The protein below binds the small molecule below.
Small molecule (SMILES): Nc1ncnc2[nH]cnc12

Sequence of chain 4.D:
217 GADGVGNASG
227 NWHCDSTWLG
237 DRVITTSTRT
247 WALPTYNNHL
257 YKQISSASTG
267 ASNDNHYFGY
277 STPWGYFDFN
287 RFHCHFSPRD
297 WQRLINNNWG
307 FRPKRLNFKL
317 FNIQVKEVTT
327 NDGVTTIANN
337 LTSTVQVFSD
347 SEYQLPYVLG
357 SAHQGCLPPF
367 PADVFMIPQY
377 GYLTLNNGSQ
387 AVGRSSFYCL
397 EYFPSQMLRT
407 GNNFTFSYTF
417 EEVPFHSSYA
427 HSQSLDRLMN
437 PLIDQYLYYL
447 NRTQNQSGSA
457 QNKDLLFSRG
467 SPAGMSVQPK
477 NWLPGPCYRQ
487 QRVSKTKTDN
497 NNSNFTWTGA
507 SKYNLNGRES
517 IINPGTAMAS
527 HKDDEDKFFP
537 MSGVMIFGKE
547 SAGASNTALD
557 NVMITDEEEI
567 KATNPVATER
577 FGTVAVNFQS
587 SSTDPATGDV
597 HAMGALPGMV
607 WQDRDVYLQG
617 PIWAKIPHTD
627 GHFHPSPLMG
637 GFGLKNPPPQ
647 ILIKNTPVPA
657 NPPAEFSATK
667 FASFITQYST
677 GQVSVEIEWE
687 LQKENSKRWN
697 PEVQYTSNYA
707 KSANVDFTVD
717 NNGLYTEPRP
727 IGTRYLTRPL

Binding-site contacts:
Ligand atom C5 contacts residue PRO420 of chain 4.D at 4.5 Å (hydrophobic).
Ligand atom N9 contacts residue PRO631 of chain 4.D at 3.8 Å.
Ligand atom C4 contacts residue PRO631 of chain 4.D at 4.2 Å (hydrophobic).
Ligand atom C6 contacts residue PRO631 of chain 4.D at 4.3 Å (hydrophobic).
Ligand atom C6 contacts residue SER632 of chain 4.D at 4.0 Å.
Ligand atom N7 contacts residue ASP609 of chain 4.D at 4.0 Å.
Ligand atom C6 contacts residue GLY639 of chain 4.D at 3.7 Å.
Ligand atom N3 contacts residue GLY639 of chain 4.D at 4.2 Å.
Ligand atom N1 contacts residue PHE638 of chain 4.D at 4.1 Å.
Ligand atom C5 contacts residue SER632 of chain 4.D at 3.9 Å.
Ligand atom N6 contacts residue GLY639 of chain 4.D at 3.5 Å (h-bond).
Ligand atom N3 contacts residue PRO631 of chain 4.D at 4.1 Å.
Ligand atom C2 contacts residue ILE622 of chain 4.D at 4.3 Å (hydrophobic).
Ligand atom N6 contacts residue SER632 of chain 4.D at 3.6 Å.
Ligand atom N6 contacts residue GLY637 of chain 4.D at 3.4 Å (h-bond).
Ligand atom N6 contacts residue PRO633 of chain 4.D at 4.4 Å.
Ligand atom C8 contacts residue HIS630 of chain 4.D at 3.3 Å.
Ligand atom C2 contacts residue PRO631 of chain 4.D at 4.2 Å (hydrophobic).
Ligand atom C2 contacts residue GLY639 of chain 4.D at 2.9 Å.
Ligand atom N1 contacts residue GLY639 of chain 4.D at 3.0 Å (h-bond).
Ligand atom N9 contacts residue HIS630 of chain 4.D at 4.4 Å.
Ligand atom N1 contacts residue PRO631 of chain 4.D at 4.2 Å.
Ligand atom N7 contacts residue HIS630 of chain 4.D at 3.7 Å.
Ligand atom N6 contacts residue PHE638 of chain 4.D at 3.7 Å.
Ligand atom C5 contacts residue PRO631 of chain 4.D at 4.4 Å (hydrophobic).
Ligand atom N7 contacts residue SER632 of chain 4.D at 3.7 Å.